The protein below binds the small molecule below.
Small molecule (SMILES): CC(=O)N[C@H]1[C@H](O[C@H]2[C@H](O)[C@@H](NC(C)=O)CO[C@@H]2CO)O[C@H](CO)[C@@H](O[C@@H]2O[C@H](CO)[C@@H](O)[C@H](O)[C@@H]2O)[C@@H]1O

Binding-site contacts:
Ligand atom C5 contacts residue ASN83 of chain 1.L at 3.7 Å.
Ligand atom C7 contacts residue ASN83 of chain 1.L at 3.3 Å.
Ligand atom C1 contacts residue ASN83 of chain 1.L at 1.5 Å.
Ligand atom N2 contacts residue ASN83 of chain 1.L at 2.7 Å (h-bond).
Ligand atom C4 contacts residue ASN83 of chain 1.L at 4.2 Å.
Ligand atom O5 contacts residue ASN83 of chain 1.L at 2.4 Å (h-bond).
Ligand atom O7 contacts residue ASN83 of chain 1.L at 3.1 Å (h-bond).
Ligand atom C2 contacts residue ASN83 of chain 1.L at 2.2 Å.
Ligand atom C3 contacts residue ASN83 of chain 1.L at 3.7 Å.

Sequence of chain 1.L:
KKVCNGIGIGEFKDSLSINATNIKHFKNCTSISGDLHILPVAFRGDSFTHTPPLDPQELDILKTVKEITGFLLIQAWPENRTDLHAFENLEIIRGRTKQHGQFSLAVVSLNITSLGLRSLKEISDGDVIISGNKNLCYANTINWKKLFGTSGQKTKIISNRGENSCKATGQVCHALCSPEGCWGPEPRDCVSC